Sequence of chain 2.A:
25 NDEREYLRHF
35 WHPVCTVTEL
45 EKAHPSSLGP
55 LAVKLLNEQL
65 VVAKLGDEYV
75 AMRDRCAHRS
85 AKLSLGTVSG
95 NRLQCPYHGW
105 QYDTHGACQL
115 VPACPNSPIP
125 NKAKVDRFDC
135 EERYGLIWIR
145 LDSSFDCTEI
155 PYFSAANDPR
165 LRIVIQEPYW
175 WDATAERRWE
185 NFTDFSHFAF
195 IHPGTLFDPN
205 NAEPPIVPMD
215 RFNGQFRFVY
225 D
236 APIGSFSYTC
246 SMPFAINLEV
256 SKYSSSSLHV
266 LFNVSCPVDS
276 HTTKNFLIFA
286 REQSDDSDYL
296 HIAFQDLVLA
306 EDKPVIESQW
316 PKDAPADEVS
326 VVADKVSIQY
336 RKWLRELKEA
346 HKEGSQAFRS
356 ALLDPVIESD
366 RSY

The small molecule below binds the protein below.
Small molecule (SMILES): Cn1cnc2c1c(=O)[nH]c(=O)n2C

Binding-site contacts:
Ligand atom C13 contacts residue PHE299 of chain 2.A at 4.0 Å (hydrophobic).
Ligand atom C2 contacts residue LEU266 of chain 2.A at 4.2 Å (hydrophobic).
Ligand atom N9 contacts residue LEU266 of chain 2.A at 4.2 Å.
Ligand atom O6 contacts residue LEU200 of chain 2.A at 4.4 Å.
Ligand atom C13 contacts residue LEU266 of chain 2.A at 4.3 Å (hydrophobic).
Ligand atom C6 contacts residue LEU200 of chain 2.A at 4.3 Å (hydrophobic).
Ligand atom C6 contacts residue LEU253 of chain 2.A at 4.4 Å (hydrophobic).
Ligand atom N3 contacts residue VAL303 of chain 2.A at 4.2 Å.
Ligand atom C4 contacts residue VAL303 of chain 2.A at 4.5 Å (hydrophobic).
Ligand atom C5 contacts residue LEU200 of chain 2.A at 4.2 Å (hydrophobic).
Ligand atom N1 contacts residue LEU200 of chain 2.A at 4.5 Å.
Ligand atom N7 contacts residue LEU200 of chain 2.A at 4.4 Å.
Ligand atom O6 contacts residue LEU266 of chain 2.A at 3.8 Å.
Ligand atom C6 contacts residue LEU266 of chain 2.A at 3.4 Å (hydrophobic).
Ligand atom C2 contacts residue LEU200 of chain 2.A at 4.3 Å (hydrophobic).
Ligand atom N3 contacts residue LEU200 of chain 2.A at 4.4 Å.
Ligand atom N9 contacts residue VAL303 of chain 2.A at 4.3 Å.
Ligand atom O6 contacts residue LEU253 of chain 2.A at 4.3 Å.
Ligand atom N3 contacts residue PHE186 of chain 2.A at 4.2 Å.
Ligand atom C4 contacts residue LEU266 of chain 2.A at 3.6 Å (hydrophobic).
Ligand atom N3 contacts residue LEU266 of chain 2.A at 4.0 Å.
Ligand atom C5 contacts residue LEU266 of chain 2.A at 3.2 Å (hydrophobic).
Ligand atom C8 contacts residue GLN300 of chain 2.A at 3.4 Å.
Ligand atom O2 contacts residue PHE186 of chain 2.A at 3.6 Å.
Ligand atom C2 contacts residue PHE186 of chain 2.A at 4.2 Å (hydrophobic).
Ligand atom C12 contacts residue VAL303 of chain 2.A at 3.7 Å (hydrophobic).
Ligand atom C12 contacts residue PHE186 of chain 2.A at 3.7 Å (hydrophobic).
Ligand atom C8 contacts residue LEU266 of chain 2.A at 4.2 Å (hydrophobic).
Ligand atom N7 contacts residue PHE299 of chain 2.A at 4.1 Å.
Ligand atom N1 contacts residue LEU266 of chain 2.A at 3.9 Å.
Ligand atom N1 contacts residue LEU253 of chain 2.A at 4.1 Å.
Ligand atom N7 contacts residue LEU266 of chain 2.A at 3.7 Å.
Ligand atom O6 contacts residue PHE241 of chain 2.A at 4.3 Å.
Ligand atom N9 contacts residue GLN300 of chain 2.A at 3.6 Å.
Ligand atom C8 contacts residue PHE299 of chain 2.A at 3.8 Å (hydrophobic).